Sequence of chain 2.A:
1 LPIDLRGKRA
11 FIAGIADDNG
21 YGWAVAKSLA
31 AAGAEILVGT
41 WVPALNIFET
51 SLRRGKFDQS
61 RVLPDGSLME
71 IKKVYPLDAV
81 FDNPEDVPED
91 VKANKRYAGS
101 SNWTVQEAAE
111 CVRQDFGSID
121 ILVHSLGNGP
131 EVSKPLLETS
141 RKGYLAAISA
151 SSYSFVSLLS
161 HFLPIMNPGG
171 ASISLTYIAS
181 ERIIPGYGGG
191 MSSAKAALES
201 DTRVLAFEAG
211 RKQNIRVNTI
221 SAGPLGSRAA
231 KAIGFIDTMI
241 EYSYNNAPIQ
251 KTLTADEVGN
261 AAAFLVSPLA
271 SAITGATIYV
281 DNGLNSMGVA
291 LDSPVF

A small-molecule ligand and the protein it binds are described below.
Small molecule (SMILES): CCCS(=O)(=O)N1N=Cc2sc(C)cc2B1O

Binding-site contacts:
Ligand atom C12 contacts residue NAD1 of chain 2.C at 3.4 Å.
Ligand atom O16 contacts residue GLY127 of chain 2.A at 3.1 Å.
Ligand atom C2 contacts residue NAD1 of chain 2.C at 3.8 Å.
Ligand atom O15 contacts residue LEU126 of chain 2.A at 3.8 Å.
Ligand atom O16 contacts residue NAD1 of chain 2.C at 3.0 Å (h-bond).
Ligand atom O16 contacts residue MET191 of chain 2.A at 3.6 Å.
Ligand atom C13 contacts residue NAD1 of chain 2.C at 2.7 Å.
Ligand atom S1 contacts residue ILE233 of chain 2.A at 3.7 Å.
Ligand atom S1 contacts residue ALA230 of chain 2.A at 3.7 Å.
Ligand atom C14 contacts residue NAD1 of chain 2.C at 3.4 Å.
Ligand atom O16 contacts residue ASN128 of chain 2.A at 3.6 Å.
Ligand atom O15 contacts residue NAD1 of chain 2.C at 3.2 Å.
Ligand atom C2 contacts residue ALA230 of chain 2.A at 3.5 Å (hydrophobic).
Ligand atom N2 contacts residue NAD1 of chain 2.C at 3.4 Å.
Ligand atom C15 contacts residue ASN128 of chain 2.A at 3.7 Å.
Ligand atom S1 contacts residue NAD1 of chain 2.C at 3.3 Å.
Ligand atom C17 contacts residue GLY129 of chain 2.A at 3.5 Å.
Ligand atom B1 contacts residue NAD1 of chain 2.C at 1.7 Å.
Ligand atom B1 contacts residue TYR187 of chain 2.A at 3.5 Å.
Ligand atom C2 contacts residue ILE233 of chain 2.A at 3.9 Å (hydrophobic).
Ligand atom C12 contacts residue TYR187 of chain 2.A at 3.4 Å (hydrophobic).
Ligand atom N1 contacts residue NAD1 of chain 2.C at 2.4 Å (h-bond).
Ligand atom S15 contacts residue GLY127 of chain 2.A at 3.7 Å.
Ligand atom N2 contacts residue ALA229 of chain 2.A at 3.2 Å.
Ligand atom O1 contacts residue MET191 of chain 2.A at 3.4 Å.
Ligand atom O1 contacts residue NAD1 of chain 2.C at 2.2 Å (h-bond).
Ligand atom C14 contacts residue ILE233 of chain 2.A at 3.6 Å (hydrophobic).
Ligand atom C2 contacts residue ALA229 of chain 2.A at 3.5 Å (hydrophobic).
Ligand atom C16 contacts residue ASN128 of chain 2.A at 3.9 Å.
Ligand atom C7 contacts residue NAD1 of chain 2.C at 3.3 Å.
Ligand atom C8 contacts residue TYR177 of chain 2.A at 3.5 Å (hydrophobic).
Ligand atom S15 contacts residue NAD1 of chain 2.C at 3.1 Å (h-bond).
Ligand atom C7 contacts residue TYR187 of chain 2.A at 3.9 Å (hydrophobic).
Ligand atom O1 contacts residue LYS195 of chain 2.A at 3.4 Å.
Ligand atom C13 contacts residue TYR187 of chain 2.A at 3.8 Å (hydrophobic).
Ligand atom C15 contacts residue GLY127 of chain 2.A at 3.6 Å.
Ligand atom O15 contacts residue GLY127 of chain 2.A at 3.4 Å (h-bond).
Ligand atom C16 contacts residue MET191 of chain 2.A at 3.5 Å (hydrophobic).
Ligand atom O1 contacts residue TYR187 of chain 2.A at 2.3 Å (h-bond).
Ligand atom C8 contacts residue NAD1 of chain 2.C at 3.4 Å.